Sequence of chain 1.B:
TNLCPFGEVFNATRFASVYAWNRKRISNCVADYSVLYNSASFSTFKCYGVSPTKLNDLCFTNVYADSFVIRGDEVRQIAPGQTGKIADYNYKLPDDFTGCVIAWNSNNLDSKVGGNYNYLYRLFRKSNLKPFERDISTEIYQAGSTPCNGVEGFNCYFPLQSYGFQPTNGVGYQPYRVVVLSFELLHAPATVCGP

The small molecule below binds the protein below.
Small molecule (SMILES): CC(=O)N[C@@H]1[C@@H](O)[C@H](O)[C@@H](CO)O[C@H]1O

Binding-site contacts:
Ligand atom O5 contacts residue ASN11 of chain 1.B at 2.4 Å (h-bond).
Ligand atom C1 contacts residue ASN11 of chain 1.B at 1.4 Å.
Ligand atom C2 contacts residue ASN11 of chain 1.B at 2.5 Å.
Ligand atom C8 contacts residue VAL35 of chain 1.B at 4.0 Å (hydrophobic).
Ligand atom C4 contacts residue ASN11 of chain 1.B at 4.3 Å.
Ligand atom C8 contacts residue PHE10 of chain 1.B at 4.3 Å (hydrophobic).
Ligand atom N2 contacts residue ASN11 of chain 1.B at 3.0 Å (h-bond).
Ligand atom C8 contacts residue GLY7 of chain 1.B at 4.3 Å.
Ligand atom C3 contacts residue ASN11 of chain 1.B at 3.8 Å.
Ligand atom C7 contacts residue ASN11 of chain 1.B at 3.7 Å.
Ligand atom O7 contacts residue ASN11 of chain 1.B at 3.8 Å.
Ligand atom C5 contacts residue ASN11 of chain 1.B at 3.7 Å.
Ligand atom O7 contacts residue GLY7 of chain 1.B at 3.4 Å.
Ligand atom C7 contacts residue GLY7 of chain 1.B at 4.0 Å.